Sequence of chain 2.C:
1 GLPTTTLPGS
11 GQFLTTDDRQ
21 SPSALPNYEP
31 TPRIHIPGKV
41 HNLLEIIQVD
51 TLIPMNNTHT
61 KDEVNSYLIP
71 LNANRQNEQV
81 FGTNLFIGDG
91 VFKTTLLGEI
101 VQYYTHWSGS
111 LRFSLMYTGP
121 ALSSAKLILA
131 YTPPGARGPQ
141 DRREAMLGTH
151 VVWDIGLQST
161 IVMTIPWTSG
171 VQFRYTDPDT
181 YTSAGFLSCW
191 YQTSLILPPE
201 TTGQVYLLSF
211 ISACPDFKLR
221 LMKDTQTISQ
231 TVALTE

The protein below binds the small molecule below.
Small molecule (SMILES): Cc1cc(CCCCCOc2ccc(C3=NCCO3)cc2)on1

Sequence of chain 2.A:
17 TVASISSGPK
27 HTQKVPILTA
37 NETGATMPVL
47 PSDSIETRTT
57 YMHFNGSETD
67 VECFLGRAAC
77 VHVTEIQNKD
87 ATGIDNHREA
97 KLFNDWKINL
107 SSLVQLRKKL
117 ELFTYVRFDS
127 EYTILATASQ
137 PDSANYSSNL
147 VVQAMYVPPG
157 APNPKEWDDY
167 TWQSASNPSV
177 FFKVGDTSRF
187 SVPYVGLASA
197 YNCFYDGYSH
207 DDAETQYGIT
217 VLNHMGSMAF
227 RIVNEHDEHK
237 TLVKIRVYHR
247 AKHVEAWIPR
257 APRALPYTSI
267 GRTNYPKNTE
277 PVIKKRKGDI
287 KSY

Binding-site contacts:
Ligand atom O1B contacts residue TYR128 of chain 2.A at 3.4 Å (h-bond).
Ligand atom C1C contacts residue LEU106 of chain 2.A at 3.8 Å (hydrophobic).
Ligand atom C5 contacts residue LEU106 of chain 2.A at 3.8 Å (hydrophobic).
Ligand atom O1B contacts residue ILE104 of chain 2.A at 3.9 Å.
Ligand atom C3B contacts residue TYR152 of chain 2.A at 3.7 Å (hydrophobic).
Ligand atom N2 contacts residue ASN219 of chain 2.A at 3.8 Å.
Ligand atom C6B contacts residue ILE104 of chain 2.A at 3.6 Å (hydrophobic).
Ligand atom C4 contacts residue TYR197 of chain 2.A at 3.8 Å (hydrophobic).
Ligand atom N3A contacts residue PRO174 of chain 2.A at 3.7 Å.
Ligand atom C4B contacts residue PHE186 of chain 2.A at 3.6 Å (hydrophobic).
Ligand atom C5A contacts residue VAL176 of chain 2.A at 3.6 Å (hydrophobic).
Ligand atom O1 contacts residue MET221 of chain 2.A at 3.9 Å.
Ligand atom N3A contacts residue TYR152 of chain 2.A at 3.5 Å.
Ligand atom C4A contacts residue PRO174 of chain 2.A at 3.1 Å (hydrophobic).
Ligand atom C2B contacts residue VAL188 of chain 2.A at 3.5 Å (hydrophobic).
Ligand atom N3A contacts residue PHE186 of chain 2.A at 4.0 Å.
Ligand atom C3C contacts residue TYR128 of chain 2.A at 3.4 Å (hydrophobic).
Ligand atom C5B contacts residue PHE186 of chain 2.A at 3.9 Å (hydrophobic).
Ligand atom N2 contacts residue LEU106 of chain 2.A at 3.8 Å.
Ligand atom C1B contacts residue VAL188 of chain 2.A at 3.8 Å (hydrophobic).
Ligand atom O1A contacts residue PHE186 of chain 2.A at 3.0 Å.
Ligand atom C3B contacts residue VAL188 of chain 2.A at 3.8 Å (hydrophobic).
Ligand atom C2A contacts residue TYR152 of chain 2.A at 3.6 Å (hydrophobic).
Ligand atom C5C contacts residue VAL191 of chain 2.A at 3.8 Å (hydrophobic).
Ligand atom C2A contacts residue PHE186 of chain 2.A at 3.3 Å (hydrophobic).
Ligand atom C31 contacts residue ASN219 of chain 2.A at 3.3 Å.
Ligand atom C4C contacts residue VAL188 of chain 2.A at 3.7 Å (hydrophobic).
Ligand atom C6B contacts residue TYR128 of chain 2.A at 3.3 Å (hydrophobic).
Ligand atom C4 contacts residue LEU106 of chain 2.A at 3.9 Å (hydrophobic).
Ligand atom C4C contacts residue VAL191 of chain 2.A at 3.0 Å (hydrophobic).
Ligand atom N3A contacts residue ALA24 of chain 2.C at 3.8 Å.
Ligand atom C1C contacts residue TYR128 of chain 2.A at 3.7 Å (hydrophobic).
Ligand atom O1 contacts residue LEU106 of chain 2.A at 3.7 Å.
Ligand atom C2C contacts residue TYR197 of chain 2.A at 3.7 Å (hydrophobic).
Ligand atom C1B contacts residue ILE104 of chain 2.A at 4.0 Å (hydrophobic).
Ligand atom C1B contacts residue TYR128 of chain 2.A at 3.6 Å (hydrophobic).
Ligand atom C5B contacts residue MET224 of chain 2.A at 3.8 Å (hydrophobic).
Ligand atom C3 contacts residue ASN219 of chain 2.A at 4.0 Å.
Ligand atom C4B contacts residue TYR152 of chain 2.A at 3.8 Å (hydrophobic).
Ligand atom C5A contacts residue PHE186 of chain 2.A at 3.5 Å (hydrophobic).